Sequence of chain 1.B:
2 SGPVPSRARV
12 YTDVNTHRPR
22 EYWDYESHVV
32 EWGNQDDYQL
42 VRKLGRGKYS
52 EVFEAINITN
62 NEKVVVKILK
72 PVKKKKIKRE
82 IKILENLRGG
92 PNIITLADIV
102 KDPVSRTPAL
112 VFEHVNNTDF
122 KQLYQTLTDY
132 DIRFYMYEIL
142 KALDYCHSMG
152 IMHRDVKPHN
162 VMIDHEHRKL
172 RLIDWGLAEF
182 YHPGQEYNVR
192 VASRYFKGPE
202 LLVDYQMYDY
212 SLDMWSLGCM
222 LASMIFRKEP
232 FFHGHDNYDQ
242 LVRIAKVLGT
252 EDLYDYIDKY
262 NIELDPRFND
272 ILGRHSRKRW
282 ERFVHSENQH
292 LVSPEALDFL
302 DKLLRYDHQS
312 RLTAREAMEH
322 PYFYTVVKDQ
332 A

A protein and the small-molecule ligand that binds it are described below.
Small molecule (SMILES): O=C(O)c1ccc2c(c1)nc(Nc1cccc(Cl)c1)c1ccncc12

Binding-site contacts:
Ligand atom C2 contacts residue VAL66 of chain 1.B at 3.8 Å (hydrophobic).
Ligand atom C19 contacts residue GLY46 of chain 1.B at 3.7 Å.
Ligand atom C1 contacts residue ILE174 of chain 1.B at 3.8 Å (hydrophobic).
Ligand atom C13 contacts residue VAL116 of chain 1.B at 3.7 Å (hydrophobic).
Ligand atom O24 contacts residue ASP175 of chain 1.B at 3.8 Å.
Ligand atom C8 contacts residue VAL66 of chain 1.B at 3.8 Å (hydrophobic).
Ligand atom C11 contacts residue VAL66 of chain 1.B at 3.6 Å (hydrophobic).
Ligand atom CL22 contacts residue GLY46 of chain 1.B at 3.3 Å.
Ligand atom CL22 contacts residue ARG47 of chain 1.B at 3.7 Å.
Ligand atom C11 contacts residue VAL116 of chain 1.B at 3.0 Å (hydrophobic).
Ligand atom C3 contacts residue ILE95 of chain 1.B at 3.9 Å (hydrophobic).
Ligand atom C7 contacts residue VAL66 of chain 1.B at 3.9 Å (hydrophobic).
Ligand atom O25 contacts residue LYS68 of chain 1.B at 3.8 Å.
Ligand atom C14 contacts residue LEU45 of chain 1.B at 3.9 Å (hydrophobic).
Ligand atom C4 contacts residue ILE174 of chain 1.B at 3.9 Å (hydrophobic).
Ligand atom C19 contacts residue LEU45 of chain 1.B at 3.6 Å (hydrophobic).
Ligand atom C13 contacts residue GLU114 of chain 1.B at 3.3 Å.
Ligand atom CL22 contacts residue VAL53 of chain 1.B at 3.8 Å.
Ligand atom N12 contacts residue VAL116 of chain 1.B at 2.7 Å (h-bond).
Ligand atom C6 contacts residue ILE174 of chain 1.B at 3.5 Å (hydrophobic).
Ligand atom C20 contacts residue LEU45 of chain 1.B at 3.7 Å (hydrophobic).
Ligand atom O25 contacts residue ILE174 of chain 1.B at 3.9 Å.
Ligand atom N15 contacts residue LEU45 of chain 1.B at 3.8 Å.
Ligand atom O24 contacts residue LYS68 of chain 1.B at 2.9 Å (salt-bridge).
Ligand atom C23 contacts residue LYS68 of chain 1.B at 3.7 Å.
Ligand atom C11 contacts residue HIS115 of chain 1.B at 3.7 Å.
Ligand atom C20 contacts residue HIS160 of chain 1.B at 3.7 Å.
Ligand atom O25 contacts residue PHE113 of chain 1.B at 3.5 Å.
Ligand atom C23 contacts residue ASP175 of chain 1.B at 3.4 Å.
Ligand atom C5 contacts residue ILE174 of chain 1.B at 3.8 Å (hydrophobic).
Ligand atom C13 contacts residue VAL66 of chain 1.B at 3.6 Å (hydrophobic).
Ligand atom C19 contacts residue HIS160 of chain 1.B at 3.6 Å.
Ligand atom C18 contacts residue GLY46 of chain 1.B at 3.8 Å.
Ligand atom N12 contacts residue HIS115 of chain 1.B at 3.4 Å.
Ligand atom C17 contacts residue VAL53 of chain 1.B at 3.6 Å (hydrophobic).
Ligand atom C14 contacts residue VAL66 of chain 1.B at 3.8 Å (hydrophobic).
Ligand atom N12 contacts residue GLU114 of chain 1.B at 3.6 Å (salt-bridge).
Ligand atom N12 contacts residue VAL66 of chain 1.B at 3.5 Å.
Ligand atom O25 contacts residue ASP175 of chain 1.B at 2.8 Å (salt-bridge).
Ligand atom C4 contacts residue PHE113 of chain 1.B at 3.6 Å (hydrophobic).